Sequence of chain 1.C:
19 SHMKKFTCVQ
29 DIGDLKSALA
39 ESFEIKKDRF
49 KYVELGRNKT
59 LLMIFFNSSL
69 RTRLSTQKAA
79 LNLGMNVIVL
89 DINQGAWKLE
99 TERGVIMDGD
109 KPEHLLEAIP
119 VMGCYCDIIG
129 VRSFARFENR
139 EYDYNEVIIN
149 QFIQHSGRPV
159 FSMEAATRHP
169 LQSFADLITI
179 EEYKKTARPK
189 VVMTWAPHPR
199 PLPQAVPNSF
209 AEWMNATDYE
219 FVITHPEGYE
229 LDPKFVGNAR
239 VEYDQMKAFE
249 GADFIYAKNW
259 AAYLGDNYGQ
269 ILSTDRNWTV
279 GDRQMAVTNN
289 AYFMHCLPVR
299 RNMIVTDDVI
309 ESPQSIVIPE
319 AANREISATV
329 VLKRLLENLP

Sequence of chain 1.A:
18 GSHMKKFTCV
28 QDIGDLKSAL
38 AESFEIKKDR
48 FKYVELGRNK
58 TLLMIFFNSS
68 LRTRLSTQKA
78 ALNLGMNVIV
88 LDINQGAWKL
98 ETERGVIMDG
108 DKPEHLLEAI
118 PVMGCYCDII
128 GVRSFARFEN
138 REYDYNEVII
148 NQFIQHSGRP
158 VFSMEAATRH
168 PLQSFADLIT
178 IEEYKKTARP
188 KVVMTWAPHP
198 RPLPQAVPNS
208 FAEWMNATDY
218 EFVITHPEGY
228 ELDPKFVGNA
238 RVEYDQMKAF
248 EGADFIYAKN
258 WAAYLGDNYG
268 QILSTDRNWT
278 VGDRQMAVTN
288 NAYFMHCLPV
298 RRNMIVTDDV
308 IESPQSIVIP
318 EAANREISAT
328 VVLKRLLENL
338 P

Binding-site contacts:
Ligand atom C1 contacts residue LEU200 of chain 1.A at 3.8 Å (hydrophobic).
Ligand atom CD contacts residue CP1 of chain 1.I at 3.1 Å.
Ligand atom OXT contacts residue LEU200 of chain 1.A at 3.7 Å.
Ligand atom C4 contacts residue HIS196 of chain 1.A at 3.5 Å.
Ligand atom O1 contacts residue LEU200 of chain 1.A at 4.1 Å.
Ligand atom C contacts residue GLU162 of chain 1.A at 3.8 Å.
Ligand atom OD2 contacts residue PRO110 of chain 1.C at 3.8 Å.
Ligand atom CB contacts residue PRO296 of chain 1.A at 4.0 Å (hydrophobic).
Ligand atom C contacts residue LYS256 of chain 1.A at 3.9 Å.
Ligand atom CG contacts residue VAL204 of chain 1.A at 4.2 Å (hydrophobic).
Ligand atom C4 contacts residue PRO110 of chain 1.C at 3.5 Å (hydrophobic).
Ligand atom OXT contacts residue PRO201 of chain 1.A at 3.7 Å.
Ligand atom O contacts residue GLU162 of chain 1.A at 2.7 Å (salt-bridge).
Ligand atom CD contacts residue PRO296 of chain 1.A at 4.1 Å (hydrophobic).
Ligand atom C3 contacts residue LEU200 of chain 1.A at 3.8 Å (hydrophobic).
Ligand atom OD1 contacts residue ARG298 of chain 1.A at 2.9 Å (salt-bridge).
Ligand atom C2 contacts residue TRP95 of chain 1.C at 4.0 Å (hydrophobic).
Ligand atom OD2 contacts residue ARG198 of chain 1.A at 2.8 Å (salt-bridge).
Ligand atom O contacts residue PRO201 of chain 1.A at 3.7 Å.
Ligand atom CD contacts residue GLU162 of chain 1.A at 3.6 Å.
Ligand atom C1 contacts residue TRP95 of chain 1.C at 3.7 Å (hydrophobic).
Ligand atom CD contacts residue LEU295 of chain 1.A at 3.3 Å (hydrophobic).
Ligand atom OD2 contacts residue ARG298 of chain 1.A at 2.9 Å (salt-bridge).
Ligand atom OD1 contacts residue PRO110 of chain 1.C at 3.4 Å.
Ligand atom CA contacts residue PHE132 of chain 1.A at 3.9 Å (hydrophobic).
Ligand atom C contacts residue PRO201 of chain 1.A at 3.8 Å (hydrophobic).
Ligand atom CD contacts residue CYS294 of chain 1.A at 4.1 Å (hydrophobic).
Ligand atom O contacts residue VAL204 of chain 1.A at 4.1 Å.
Ligand atom C3 contacts residue TRP95 of chain 1.C at 3.8 Å (hydrophobic).
Ligand atom CG contacts residue GLU162 of chain 1.A at 2.9 Å.
Ligand atom C3 contacts residue ARG198 of chain 1.A at 3.5 Å.
Ligand atom N1 contacts residue LEU200 of chain 1.A at 4.0 Å.
Ligand atom OD2 contacts residue HIS196 of chain 1.A at 3.6 Å.
Ligand atom O1 contacts residue PHE132 of chain 1.A at 3.3 Å.
Ligand atom C4 contacts residue ARG198 of chain 1.A at 3.6 Å.
Ligand atom O1 contacts residue TRP95 of chain 1.C at 3.3 Å.
Ligand atom OD1 contacts residue HIS196 of chain 1.A at 2.9 Å (h-bond).
Ligand atom OXT contacts residue LYS256 of chain 1.A at 2.8 Å (salt-bridge).
Ligand atom C2 contacts residue LEU200 of chain 1.A at 3.9 Å (hydrophobic).
Ligand atom C4 contacts residue ARG298 of chain 1.A at 3.6 Å.

The protein below binds the small molecule below.
Small molecule (SMILES): CCC[C@H](NC(=O)CCC(=O)O)C(=O)O